Sequence of chain 1.B:
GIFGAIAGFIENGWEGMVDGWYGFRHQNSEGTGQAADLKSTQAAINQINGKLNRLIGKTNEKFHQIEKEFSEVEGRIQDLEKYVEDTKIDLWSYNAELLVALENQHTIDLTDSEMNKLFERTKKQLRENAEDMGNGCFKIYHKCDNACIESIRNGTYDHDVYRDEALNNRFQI

The protein below binds the small molecule below.
Small molecule (SMILES): CC(=O)N[C@@H]1[C@@H](O)[C@H](O)[C@@H](CO)O[C@H]1O

Binding-site contacts:
Ligand atom C1 contacts residue ASN154 of chain 1.B at 1.4 Å.
Ligand atom C1 contacts residue GLU150 of chain 1.B at 4.3 Å.
Ligand atom C8 contacts residue ASN154 of chain 1.B at 4.5 Å.
Ligand atom O7 contacts residue ASN154 of chain 1.B at 3.2 Å (h-bond).
Ligand atom C2 contacts residue THR156 of chain 1.B at 4.5 Å.
Ligand atom O6 contacts residue ALA147 of chain 1.B at 4.2 Å.
Ligand atom C1 contacts residue SER151 of chain 1.B at 4.5 Å.
Ligand atom C7 contacts residue THR156 of chain 1.B at 4.4 Å.
Ligand atom C5 contacts residue THR156 of chain 1.B at 4.4 Å.
Ligand atom O5 contacts residue SER151 of chain 1.B at 4.0 Å.
Ligand atom C7 contacts residue ASN154 of chain 1.B at 3.3 Å.
Ligand atom C6 contacts residue GLU150 of chain 1.B at 4.0 Å.
Ligand atom N2 contacts residue ASN154 of chain 1.B at 2.9 Å (h-bond).
Ligand atom C5 contacts residue ALA147 of chain 1.B at 4.5 Å (hydrophobic).
Ligand atom C2 contacts residue ASN154 of chain 1.B at 2.4 Å.
Ligand atom C5 contacts residue ASN154 of chain 1.B at 3.7 Å.
Ligand atom C1 contacts residue THR156 of chain 1.B at 3.5 Å.
Ligand atom N2 contacts residue THR156 of chain 1.B at 4.0 Å.
Ligand atom O5 contacts residue THR156 of chain 1.B at 4.1 Å.
Ligand atom O6 contacts residue GLU150 of chain 1.B at 3.6 Å.
Ligand atom C6 contacts residue ALA147 of chain 1.B at 3.4 Å (hydrophobic).
Ligand atom C4 contacts residue ASN154 of chain 1.B at 4.2 Å.
Ligand atom C8 contacts residue THR156 of chain 1.B at 4.1 Å.
Ligand atom O5 contacts residue GLU150 of chain 1.B at 3.5 Å.
Ligand atom O5 contacts residue ASN154 of chain 1.B at 2.4 Å (h-bond).
Ligand atom C3 contacts residue ASN154 of chain 1.B at 3.8 Å.
Ligand atom C5 contacts residue GLU150 of chain 1.B at 4.4 Å.
Ligand atom C6 contacts residue SER151 of chain 1.B at 4.3 Å.